This protein binds this small molecule.
Small molecule (SMILES): CC(=O)N[C@@H]1[C@@H](O)[C@H](O)[C@@H](CO)O[C@H]1O

Binding-site contacts:
Ligand atom O7 contacts residue ASN600 of chain 1.B at 3.0 Å (h-bond).
Ligand atom C1 contacts residue ASN600 of chain 1.B at 1.4 Å.
Ligand atom N2 contacts residue ASN600 of chain 1.B at 2.9 Å (h-bond).
Ligand atom C3 contacts residue ASN600 of chain 1.B at 3.8 Å.
Ligand atom C4 contacts residue ASN600 of chain 1.B at 4.2 Å.
Ligand atom C7 contacts residue ASN600 of chain 1.B at 3.1 Å.
Ligand atom C8 contacts residue ASN600 of chain 1.B at 4.0 Å.
Ligand atom O5 contacts residue ASN600 of chain 1.B at 2.4 Å (h-bond).
Ligand atom C5 contacts residue ASN600 of chain 1.B at 3.7 Å.
Ligand atom C2 contacts residue ASN600 of chain 1.B at 2.5 Å.

Sequence of chain 1.B:
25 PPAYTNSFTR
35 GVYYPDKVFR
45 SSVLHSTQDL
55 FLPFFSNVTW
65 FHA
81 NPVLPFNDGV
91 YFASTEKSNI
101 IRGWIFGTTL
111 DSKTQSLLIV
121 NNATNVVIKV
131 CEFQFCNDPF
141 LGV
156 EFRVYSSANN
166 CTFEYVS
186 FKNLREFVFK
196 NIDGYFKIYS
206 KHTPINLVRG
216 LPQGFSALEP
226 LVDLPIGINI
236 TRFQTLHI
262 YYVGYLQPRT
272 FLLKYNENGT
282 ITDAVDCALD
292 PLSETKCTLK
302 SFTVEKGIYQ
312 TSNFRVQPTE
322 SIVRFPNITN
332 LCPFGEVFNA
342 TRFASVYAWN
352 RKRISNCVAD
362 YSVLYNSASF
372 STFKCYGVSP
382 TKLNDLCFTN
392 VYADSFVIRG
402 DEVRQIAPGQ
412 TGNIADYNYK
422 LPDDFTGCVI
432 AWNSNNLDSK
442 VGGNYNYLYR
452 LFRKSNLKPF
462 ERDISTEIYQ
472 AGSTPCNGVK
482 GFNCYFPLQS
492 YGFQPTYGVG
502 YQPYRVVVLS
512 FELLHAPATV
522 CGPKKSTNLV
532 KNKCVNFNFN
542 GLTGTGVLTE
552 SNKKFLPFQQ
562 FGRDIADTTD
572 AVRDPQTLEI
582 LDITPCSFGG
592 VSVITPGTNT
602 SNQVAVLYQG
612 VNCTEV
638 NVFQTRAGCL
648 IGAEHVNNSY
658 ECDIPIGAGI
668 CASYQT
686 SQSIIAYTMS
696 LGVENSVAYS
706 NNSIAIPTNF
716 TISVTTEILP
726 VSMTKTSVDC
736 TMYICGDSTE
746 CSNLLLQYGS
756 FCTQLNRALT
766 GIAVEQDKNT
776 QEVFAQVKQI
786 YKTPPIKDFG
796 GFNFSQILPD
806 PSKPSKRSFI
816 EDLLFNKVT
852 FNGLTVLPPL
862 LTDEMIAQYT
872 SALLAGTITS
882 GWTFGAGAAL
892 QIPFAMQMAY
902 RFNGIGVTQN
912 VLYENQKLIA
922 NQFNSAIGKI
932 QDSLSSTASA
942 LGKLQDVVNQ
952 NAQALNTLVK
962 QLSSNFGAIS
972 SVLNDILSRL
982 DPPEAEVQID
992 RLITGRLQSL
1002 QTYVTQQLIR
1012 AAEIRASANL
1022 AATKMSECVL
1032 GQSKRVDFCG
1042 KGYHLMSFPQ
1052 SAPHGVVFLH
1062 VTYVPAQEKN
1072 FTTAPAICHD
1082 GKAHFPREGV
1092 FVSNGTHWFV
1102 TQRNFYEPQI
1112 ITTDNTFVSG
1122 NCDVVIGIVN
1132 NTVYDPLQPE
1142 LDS